A small-molecule ligand and the protein it binds are described below.
Small molecule (SMILES): Nc1nc2c(ncn2[C@@H]2O[C@H](CO[P](=O)(O)O[P](=O)(O)NP(=O)(O)O)[C@@H](O)[C@H]2O)c(=O)[nH]1

Sequence of chain 1.A:
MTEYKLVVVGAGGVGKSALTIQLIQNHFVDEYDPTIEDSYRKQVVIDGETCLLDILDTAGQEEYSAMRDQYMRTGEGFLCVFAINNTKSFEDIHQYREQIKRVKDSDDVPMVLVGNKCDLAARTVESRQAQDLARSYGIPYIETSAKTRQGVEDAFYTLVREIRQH

Binding-site contacts:
Ligand atom O3A contacts residue GLY13 of chain 1.A at 3.6 Å.
Ligand atom O3G contacts residue LYS16 of chain 1.A at 2.6 Å (salt-bridge).
Ligand atom O1B contacts residue GLY13 of chain 1.A at 3.3 Å (h-bond).
Ligand atom O2' contacts residue ASP30 of chain 1.A at 3.2 Å.
Ligand atom N3B contacts residue MG1 of chain 1.B at 3.5 Å.
Ligand atom PG contacts residue MG1 of chain 1.B at 3.3 Å.
Ligand atom C5' contacts residue GLY13 of chain 1.A at 3.6 Å.
Ligand atom O2G contacts residue MG1 of chain 1.B at 2.3 Å.
Ligand atom N7 contacts residue ASN116 of chain 1.A at 3.1 Å (h-bond).
Ligand atom C6 contacts residue ASP119 of chain 1.A at 3.5 Å.
Ligand atom C6 contacts residue LYS117 of chain 1.A at 3.6 Å.
Ligand atom O1A contacts residue GLY15 of chain 1.A at 3.3 Å.
Ligand atom O6 contacts residue LYS117 of chain 1.A at 3.3 Å.
Ligand atom O2B contacts residue SER17 of chain 1.A at 3.0 Å (h-bond).
Ligand atom O1B contacts residue LYS16 of chain 1.A at 3.1 Å (salt-bridge).
Ligand atom N2 contacts residue LEU120 of chain 1.A at 3.6 Å.
Ligand atom N3B contacts residue GLY13 of chain 1.A at 2.9 Å (h-bond).
Ligand atom O1A contacts residue SER17 of chain 1.A at 3.4 Å (h-bond).
Ligand atom O6 contacts residue ASN116 of chain 1.A at 3.4 Å (h-bond).
Ligand atom O6 contacts residue LYS147 of chain 1.A at 3.5 Å (salt-bridge).
Ligand atom N1 contacts residue ASP119 of chain 1.A at 2.8 Å (salt-bridge).
Ligand atom O1A contacts residue ALA18 of chain 1.A at 2.9 Å (h-bond).
Ligand atom O1B contacts residue GLY15 of chain 1.A at 3.0 Å (h-bond).
Ligand atom O2' contacts residue VAL29 of chain 1.A at 3.1 Å (h-bond).
Ligand atom O1B contacts residue VAL14 of chain 1.A at 3.2 Å (h-bond).
Ligand atom O6 contacts residue ASP119 of chain 1.A at 3.3 Å (salt-bridge).
Ligand atom O2G contacts residue THR35 of chain 1.A at 3.1 Å (h-bond).
Ligand atom O6 contacts residue SER145 of chain 1.A at 3.5 Å.
Ligand atom O3A contacts residue GLY15 of chain 1.A at 3.2 Å (h-bond).
Ligand atom O6 contacts residue ALA146 of chain 1.A at 2.9 Å (h-bond).
Ligand atom O2B contacts residue MG1 of chain 1.B at 2.2 Å.
Ligand atom O3G contacts residue GLY60 of chain 1.A at 3.0 Å (h-bond).
Ligand atom O3G contacts residue GLY12 of chain 1.A at 3.3 Å.
Ligand atom N2 contacts residue ASP119 of chain 1.A at 2.9 Å (salt-bridge).
Ligand atom O2B contacts residue LYS16 of chain 1.A at 3.3 Å (salt-bridge).
Ligand atom O2' contacts residue PHE28 of chain 1.A at 3.2 Å.
Ligand atom PB contacts residue MG1 of chain 1.B at 3.2 Å.
Ligand atom C8 contacts residue ALA18 of chain 1.A at 3.6 Å (hydrophobic).
Ligand atom O4' contacts residue LYS117 of chain 1.A at 3.2 Å (salt-bridge).
Ligand atom PB contacts residue GLY13 of chain 1.A at 3.5 Å.